The protein below binds the small molecule below.
Small molecule (SMILES): CC(=O)N[C@@H]1[C@@H](O)[C@H](O)[C@@H](CO)O[C@H]1O

Sequence of chain 1.B:
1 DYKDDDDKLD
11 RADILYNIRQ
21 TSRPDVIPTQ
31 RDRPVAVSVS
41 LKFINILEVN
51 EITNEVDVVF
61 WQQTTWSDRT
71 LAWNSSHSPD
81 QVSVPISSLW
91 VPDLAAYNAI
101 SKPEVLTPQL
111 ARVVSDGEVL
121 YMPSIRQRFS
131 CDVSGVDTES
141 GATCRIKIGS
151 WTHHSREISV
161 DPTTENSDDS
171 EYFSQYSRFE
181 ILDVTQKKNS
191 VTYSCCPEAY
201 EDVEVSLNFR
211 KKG

Binding-site contacts:
Ligand atom C7 contacts residue ASN74 of chain 1.B at 3.6 Å.
Ligand atom O7 contacts residue ASN74 of chain 1.B at 3.9 Å.
Ligand atom O5 contacts residue SER76 of chain 1.B at 3.6 Å.
Ligand atom O5 contacts residue ASN74 of chain 1.B at 2.4 Å (h-bond).
Ligand atom C2 contacts residue ASN74 of chain 1.B at 2.5 Å.
Ligand atom O6 contacts residue SER76 of chain 1.B at 3.1 Å (h-bond).
Ligand atom C5 contacts residue ASN74 of chain 1.B at 3.6 Å.
Ligand atom C4 contacts residue ASN74 of chain 1.B at 4.2 Å.
Ligand atom N2 contacts residue ASN74 of chain 1.B at 2.9 Å (h-bond).
Ligand atom C1 contacts residue ASN74 of chain 1.B at 1.4 Å.
Ligand atom C5 contacts residue SER76 of chain 1.B at 3.9 Å.
Ligand atom C1 contacts residue SER76 of chain 1.B at 4.1 Å.
Ligand atom O6 contacts residue HIS77 of chain 1.B at 3.6 Å.
Ligand atom C6 contacts residue SER76 of chain 1.B at 4.0 Å.
Ligand atom C3 contacts residue ASN74 of chain 1.B at 3.8 Å.